Binding-site contacts:
Ligand atom C22 contacts residue PEK1 of chain 1.PB at 4.0 Å.
Ligand atom C57 contacts residue TRP62 of chain 1.T at 3.6 Å (hydrophobic).
Ligand atom C57 contacts residue TRP34 of chain 1.P at 3.0 Å (hydrophobic).
Ligand atom O16 contacts residue MET40 of chain 1.P at 4.4 Å.
Ligand atom O55 contacts residue PHE69 of chain 1.T at 4.4 Å.
Ligand atom C10 contacts residue TRP62 of chain 1.T at 4.1 Å (hydrophobic).
Ligand atom C1 contacts residue PHE69 of chain 1.T at 4.1 Å (hydrophobic).
Ligand atom O1 contacts residue TRP62 of chain 1.T at 3.3 Å.
Ligand atom C11 contacts residue GLY63 of chain 1.T at 4.1 Å.
Ligand atom C28 contacts residue PEK1 of chain 1.PB at 4.1 Å.
Ligand atom C19 contacts residue LEU43 of chain 1.P at 4.1 Å (hydrophobic).
Ligand atom C25 contacts residue LEU43 of chain 1.P at 4.3 Å (hydrophobic).
Ligand atom C2 contacts residue PHE69 of chain 1.T at 4.2 Å (hydrophobic).
Ligand atom C43 contacts residue PEK1 of chain 1.PB at 3.5 Å.
Ligand atom C11 contacts residue TRP62 of chain 1.T at 4.2 Å (hydrophobic).
Ligand atom C57 contacts residue MET40 of chain 1.P at 3.9 Å (hydrophobic).
Ligand atom C31 contacts residue PEK1 of chain 1.PB at 4.1 Å.
Ligand atom O6 contacts residue GLY63 of chain 1.T at 3.3 Å (h-bond).
Ligand atom C31 contacts residue LEU31 of chain 1.P at 4.1 Å (hydrophobic).
Ligand atom O1 contacts residue GLY63 of chain 1.T at 4.1 Å.
Ligand atom O16 contacts residue TRP34 of chain 1.P at 4.2 Å.
Ligand atom O5 contacts residue TRP34 of chain 1.P at 3.1 Å.
Ligand atom O61 contacts residue MET40 of chain 1.P at 3.3 Å (h-bond).
Ligand atom C4 contacts residue TRP34 of chain 1.P at 3.5 Å (hydrophobic).
Ligand atom C18 contacts residue PEK1 of chain 1.PB at 4.3 Å.
Ligand atom C43 contacts residue PGV1 of chain 1.IB at 4.3 Å.
Ligand atom C9 contacts residue GLY63 of chain 1.T at 3.7 Å.
Ligand atom C37 contacts residue PEK1 of chain 1.PB at 4.2 Å.
Ligand atom C6 contacts residue MET40 of chain 1.P at 4.1 Å (hydrophobic).
Ligand atom C18 contacts residue TRP34 of chain 1.P at 3.9 Å (hydrophobic).
Ligand atom O6 contacts residue TRP62 of chain 1.T at 3.7 Å.
Ligand atom C6 contacts residue TRP34 of chain 1.P at 4.0 Å (hydrophobic).
Ligand atom C8 contacts residue GLY63 of chain 1.T at 3.9 Å.
Ligand atom O61 contacts residue TRP34 of chain 1.P at 3.0 Å (h-bond).
Ligand atom O5 contacts residue MET40 of chain 1.P at 3.5 Å (h-bond).
Ligand atom C9 contacts residue TRP62 of chain 1.T at 3.9 Å (hydrophobic).
Ligand atom O61 contacts residue SER61 of chain 1.T at 3.8 Å.
Ligand atom C57 contacts residue SER61 of chain 1.T at 3.7 Å.
Ligand atom C4 contacts residue MET40 of chain 1.P at 3.7 Å (hydrophobic).
Ligand atom O61 contacts residue TRP62 of chain 1.T at 4.4 Å.

Sequence of chain 1.T:
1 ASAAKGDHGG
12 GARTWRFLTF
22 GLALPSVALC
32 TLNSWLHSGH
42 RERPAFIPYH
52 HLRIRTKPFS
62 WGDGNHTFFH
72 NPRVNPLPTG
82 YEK

This small molecule binds to this protein.
Small molecule (SMILES): CCCCCCCCCCO[C@@H]1O[C@H](CO)[C@@H](O[C@H]2O[C@H](CO)[C@@H](O)[C@H](O)[C@H]2O)[C@H](O)[C@H]1O

Sequence of chain 1.P:
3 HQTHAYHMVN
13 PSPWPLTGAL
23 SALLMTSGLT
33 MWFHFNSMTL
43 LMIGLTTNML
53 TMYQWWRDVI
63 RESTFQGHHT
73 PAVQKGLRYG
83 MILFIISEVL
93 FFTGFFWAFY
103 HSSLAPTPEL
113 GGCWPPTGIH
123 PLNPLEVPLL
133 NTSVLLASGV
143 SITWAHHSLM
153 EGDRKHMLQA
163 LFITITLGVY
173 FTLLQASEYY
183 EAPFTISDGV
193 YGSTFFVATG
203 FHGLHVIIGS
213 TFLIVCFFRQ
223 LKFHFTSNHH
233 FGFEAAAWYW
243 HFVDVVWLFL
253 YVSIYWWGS